Sequence of chain 1.A:
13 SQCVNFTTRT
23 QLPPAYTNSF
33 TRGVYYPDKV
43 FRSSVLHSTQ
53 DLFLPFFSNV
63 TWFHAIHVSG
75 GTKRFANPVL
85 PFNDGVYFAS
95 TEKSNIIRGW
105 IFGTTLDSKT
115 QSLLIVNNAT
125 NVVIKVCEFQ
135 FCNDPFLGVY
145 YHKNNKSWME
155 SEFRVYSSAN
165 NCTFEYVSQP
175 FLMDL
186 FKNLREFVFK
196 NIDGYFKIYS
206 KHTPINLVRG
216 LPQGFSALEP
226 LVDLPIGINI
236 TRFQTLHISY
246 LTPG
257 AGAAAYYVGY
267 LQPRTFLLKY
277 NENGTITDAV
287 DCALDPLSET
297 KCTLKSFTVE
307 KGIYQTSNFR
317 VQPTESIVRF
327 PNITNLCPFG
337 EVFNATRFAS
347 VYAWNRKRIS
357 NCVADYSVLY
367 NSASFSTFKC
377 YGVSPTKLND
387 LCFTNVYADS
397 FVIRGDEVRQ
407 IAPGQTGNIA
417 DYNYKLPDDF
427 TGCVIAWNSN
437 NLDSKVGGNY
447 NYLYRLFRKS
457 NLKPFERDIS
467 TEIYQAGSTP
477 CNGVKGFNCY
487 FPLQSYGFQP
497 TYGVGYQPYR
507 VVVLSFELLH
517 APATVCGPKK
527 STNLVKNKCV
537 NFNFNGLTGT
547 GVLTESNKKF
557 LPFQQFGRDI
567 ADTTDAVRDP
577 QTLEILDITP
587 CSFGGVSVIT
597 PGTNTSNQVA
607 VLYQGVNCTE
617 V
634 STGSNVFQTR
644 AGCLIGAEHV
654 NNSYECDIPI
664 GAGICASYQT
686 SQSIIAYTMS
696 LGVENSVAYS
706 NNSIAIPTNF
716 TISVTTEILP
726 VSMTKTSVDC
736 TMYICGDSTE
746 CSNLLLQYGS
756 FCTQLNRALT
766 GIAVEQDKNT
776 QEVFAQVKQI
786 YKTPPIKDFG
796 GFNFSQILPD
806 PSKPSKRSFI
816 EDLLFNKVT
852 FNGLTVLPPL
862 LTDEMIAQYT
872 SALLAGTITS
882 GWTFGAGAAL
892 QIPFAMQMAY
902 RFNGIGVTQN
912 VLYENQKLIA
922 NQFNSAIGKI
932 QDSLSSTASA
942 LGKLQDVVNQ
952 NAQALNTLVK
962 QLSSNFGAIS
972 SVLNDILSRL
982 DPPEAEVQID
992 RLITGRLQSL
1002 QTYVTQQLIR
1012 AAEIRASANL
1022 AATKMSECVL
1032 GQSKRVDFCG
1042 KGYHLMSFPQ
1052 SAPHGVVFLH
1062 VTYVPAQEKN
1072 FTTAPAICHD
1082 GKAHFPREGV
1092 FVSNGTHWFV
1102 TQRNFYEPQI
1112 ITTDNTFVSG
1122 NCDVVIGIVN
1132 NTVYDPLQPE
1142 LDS

Binding-site contacts:
Ligand atom C8 contacts residue PHE335 of chain 1.A at 4.5 Å (hydrophobic).
Ligand atom C3 contacts residue ASN340 of chain 1.A at 3.8 Å.
Ligand atom C4 contacts residue ASN340 of chain 1.A at 4.1 Å.
Ligand atom C6 contacts residue ASN340 of chain 1.A at 4.1 Å.
Ligand atom O7 contacts residue GLY336 of chain 1.A at 3.6 Å.
Ligand atom O7 contacts residue ASN340 of chain 1.A at 3.7 Å.
Ligand atom C7 contacts residue ASN340 of chain 1.A at 3.6 Å.
Ligand atom O6 contacts residue ASN340 of chain 1.A at 4.1 Å.
Ligand atom C2 contacts residue ASN340 of chain 1.A at 2.4 Å.
Ligand atom N2 contacts residue ASN340 of chain 1.A at 3.0 Å (h-bond).
Ligand atom C7 contacts residue GLY336 of chain 1.A at 4.2 Å.
Ligand atom O5 contacts residue ASN340 of chain 1.A at 2.3 Å (h-bond).
Ligand atom C5 contacts residue ASN340 of chain 1.A at 3.6 Å.
Ligand atom C1 contacts residue ASN340 of chain 1.A at 1.4 Å.

This protein binds this small molecule.
Small molecule (SMILES): CC(=O)N[C@@H]1[C@@H](O)[C@H](O)[C@@H](CO)O[C@H]1O